Sequence of chain 1.B:
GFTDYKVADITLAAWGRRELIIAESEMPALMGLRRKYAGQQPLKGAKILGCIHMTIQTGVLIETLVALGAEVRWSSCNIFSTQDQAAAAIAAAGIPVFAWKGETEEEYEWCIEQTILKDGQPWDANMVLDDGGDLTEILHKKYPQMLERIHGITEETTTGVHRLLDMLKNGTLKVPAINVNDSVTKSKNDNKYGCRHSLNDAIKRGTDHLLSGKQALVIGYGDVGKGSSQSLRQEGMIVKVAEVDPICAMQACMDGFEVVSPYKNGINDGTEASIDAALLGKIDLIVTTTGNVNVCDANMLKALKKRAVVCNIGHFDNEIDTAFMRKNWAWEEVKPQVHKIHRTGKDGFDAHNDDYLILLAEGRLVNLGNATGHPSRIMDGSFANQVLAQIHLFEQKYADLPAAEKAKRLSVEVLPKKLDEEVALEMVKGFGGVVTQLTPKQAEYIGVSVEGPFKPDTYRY

Binding-site contacts:
Ligand atom O11 contacts residue PRO467 of chain 1.B at 3.4 Å.
Ligand atom C06 contacts residue ASP193 of chain 1.C at 4.0 Å.
Ligand atom C02 contacts residue VAL425 of chain 1.C at 3.9 Å (hydrophobic).
Ligand atom C10 contacts residue THR469 of chain 1.B at 3.6 Å.
Ligand atom C02 contacts residue THR469 of chain 1.B at 4.3 Å.
Ligand atom N04 contacts residue THR469 of chain 1.B at 4.3 Å.
Ligand atom C12 contacts residue ASN190 of chain 1.C at 4.0 Å.
Ligand atom C10 contacts residue ASP193 of chain 1.C at 3.3 Å.
Ligand atom C01 contacts residue VAL425 of chain 1.C at 4.3 Å (hydrophobic).
Ligand atom O03 contacts residue VAL425 of chain 1.C at 3.8 Å.
Ligand atom O11 contacts residue TYR470 of chain 1.B at 3.3 Å (h-bond).
Ligand atom C12 contacts residue ASP193 of chain 1.C at 3.7 Å.
Ligand atom C05 contacts residue ASP193 of chain 1.C at 3.9 Å.
Ligand atom C08 contacts residue THR469 of chain 1.B at 3.2 Å.
Ligand atom C07 contacts residue THR469 of chain 1.B at 3.9 Å.
Ligand atom C05 contacts residue THR469 of chain 1.B at 3.8 Å.
Ligand atom C12 contacts residue THR469 of chain 1.B at 3.2 Å.
Ligand atom C08 contacts residue ARG471 of chain 1.B at 3.6 Å.
Ligand atom O03 contacts residue THR469 of chain 1.B at 4.0 Å.
Ligand atom O11 contacts residue THR469 of chain 1.B at 2.7 Å (h-bond).
Ligand atom C06 contacts residue VAL425 of chain 1.C at 3.9 Å (hydrophobic).
Ligand atom N04 contacts residue ASN190 of chain 1.C at 4.3 Å.
Ligand atom C09 contacts residue ASP193 of chain 1.C at 3.3 Å.
Ligand atom C08 contacts residue ASP193 of chain 1.C at 3.5 Å.
Ligand atom C07 contacts residue ARG471 of chain 1.B at 3.4 Å.
Ligand atom C01 contacts residue VAL423 of chain 1.C at 3.9 Å (hydrophobic).
Ligand atom C05 contacts residue VAL425 of chain 1.C at 3.9 Å (hydrophobic).
Ligand atom C10 contacts residue TYR470 of chain 1.B at 4.0 Å (hydrophobic).
Ligand atom N04 contacts residue VAL425 of chain 1.C at 3.6 Å.
Ligand atom C07 contacts residue ASP193 of chain 1.C at 3.8 Å.
Ligand atom C05 contacts residue ASN190 of chain 1.C at 4.3 Å.
Ligand atom C06 contacts residue THR469 of chain 1.B at 4.1 Å.
Ligand atom C09 contacts residue THR469 of chain 1.B at 3.3 Å.

A protein and the small-molecule ligand that binds it are described below.
Small molecule (SMILES): CC(=O)Nc1cccc(CO)c1

Sequence of chain 1.C:
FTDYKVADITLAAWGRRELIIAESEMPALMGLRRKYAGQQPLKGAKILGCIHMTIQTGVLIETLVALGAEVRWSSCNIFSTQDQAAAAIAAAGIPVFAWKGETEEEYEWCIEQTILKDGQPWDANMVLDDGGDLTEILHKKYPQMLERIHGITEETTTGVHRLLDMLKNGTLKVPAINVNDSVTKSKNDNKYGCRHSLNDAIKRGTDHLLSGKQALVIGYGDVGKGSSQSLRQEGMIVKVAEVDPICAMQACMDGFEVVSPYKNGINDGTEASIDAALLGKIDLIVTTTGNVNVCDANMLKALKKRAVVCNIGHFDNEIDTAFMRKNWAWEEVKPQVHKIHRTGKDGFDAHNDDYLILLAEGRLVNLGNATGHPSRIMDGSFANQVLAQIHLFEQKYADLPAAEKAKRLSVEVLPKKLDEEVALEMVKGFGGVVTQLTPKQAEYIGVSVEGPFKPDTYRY